Binding-site contacts:
Ligand atom C15 contacts residue PHE327 of chain 1.A at 3.7 Å (hydrophobic).
Ligand atom O23 contacts residue VAL57 of chain 1.A at 4.0 Å.
Ligand atom N11 contacts residue VAL123 of chain 1.A at 2.9 Å (h-bond).
Ligand atom C32 contacts residue VAL57 of chain 1.A at 3.6 Å (hydrophobic).
Ligand atom C36 contacts residue THR183 of chain 1.A at 3.3 Å.
Ligand atom C16 contacts residue LEU49 of chain 1.A at 4.0 Å (hydrophobic).
Ligand atom C15 contacts residue LEU49 of chain 1.A at 4.0 Å (hydrophobic).
Ligand atom C41 contacts residue ASP184 of chain 1.A at 4.0 Å.
Ligand atom C22 contacts residue THR183 of chain 1.A at 4.0 Å.
Ligand atom C34 contacts residue ASP184 of chain 1.A at 3.9 Å.
Ligand atom C14 contacts residue LEU173 of chain 1.A at 4.1 Å (hydrophobic).
Ligand atom C31 contacts residue THR183 of chain 1.A at 4.2 Å.
Ligand atom C12 contacts residue VAL123 of chain 1.A at 3.9 Å (hydrophobic).
Ligand atom C35 contacts residue ASN171 of chain 1.A at 3.5 Å.
Ligand atom C33 contacts residue THR51 of chain 1.A at 3.8 Å.
Ligand atom N11 contacts residue ALA70 of chain 1.A at 3.5 Å.
Ligand atom C42 contacts residue ASP184 of chain 1.A at 2.9 Å.
Ligand atom O23 contacts residue THR183 of chain 1.A at 3.7 Å.
Ligand atom N11 contacts residue TYR122 of chain 1.A at 3.7 Å.
Ligand atom C36 contacts residue GLU170 of chain 1.A at 4.3 Å.
Ligand atom C16 contacts residue VAL123 of chain 1.A at 3.4 Å (hydrophobic).
Ligand atom C35 contacts residue GLU170 of chain 1.A at 3.5 Å.
Ligand atom C16 contacts residue LEU173 of chain 1.A at 4.0 Å (hydrophobic).
Ligand atom C34 contacts residue ASN171 of chain 1.A at 4.1 Å.
Ligand atom C16 contacts residue PHE327 of chain 1.A at 3.7 Å (hydrophobic).
Ligand atom C13 contacts residue ALA70 of chain 1.A at 3.8 Å (hydrophobic).
Ligand atom C14 contacts residue VAL57 of chain 1.A at 4.1 Å (hydrophobic).
Ligand atom N43 contacts residue THR51 of chain 1.A at 2.8 Å (h-bond).
Ligand atom C16 contacts residue TYR122 of chain 1.A at 3.7 Å (hydrophobic).
Ligand atom N11 contacts residue GLU121 of chain 1.A at 3.7 Å.
Ligand atom N21 contacts residue VAL57 of chain 1.A at 3.9 Å.
Ligand atom C22 contacts residue VAL57 of chain 1.A at 4.1 Å (hydrophobic).
Ligand atom C42 contacts residue ASN171 of chain 1.A at 3.0 Å.
Ligand atom C15 contacts residue LEU173 of chain 1.A at 3.6 Å (hydrophobic).
Ligand atom C12 contacts residue ALA70 of chain 1.A at 3.3 Å (hydrophobic).
Ligand atom C13 contacts residue VAL57 of chain 1.A at 4.2 Å (hydrophobic).
Ligand atom C12 contacts residue GLU121 of chain 1.A at 3.4 Å.
Ligand atom C41 contacts residue THR51 of chain 1.A at 4.2 Å.
Ligand atom C41 contacts residue ASN171 of chain 1.A at 3.8 Å.
Ligand atom C16 contacts residue ALA70 of chain 1.A at 4.2 Å (hydrophobic).

Sequence of chain 1.A:
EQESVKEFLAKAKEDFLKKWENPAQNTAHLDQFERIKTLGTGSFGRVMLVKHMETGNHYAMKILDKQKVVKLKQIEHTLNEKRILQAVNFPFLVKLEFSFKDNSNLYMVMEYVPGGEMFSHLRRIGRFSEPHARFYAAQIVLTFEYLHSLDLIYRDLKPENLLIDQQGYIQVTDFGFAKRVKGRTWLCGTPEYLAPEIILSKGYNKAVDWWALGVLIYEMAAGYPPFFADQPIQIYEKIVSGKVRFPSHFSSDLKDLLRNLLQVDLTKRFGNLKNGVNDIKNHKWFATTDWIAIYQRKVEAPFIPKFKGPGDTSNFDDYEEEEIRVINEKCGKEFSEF

This small molecule binds to this protein.
Small molecule (SMILES): C[C@@H](N)C1CCC(C(=O)Nc2ccncc2)CC1